A small-molecule ligand and the protein it binds are described below.
Small molecule (SMILES): Nc1cc[n+]([C@@H]2O[C@H](COP(=O)(O)O)[C@@H](O)[C@H]2O)c(=O)[nH]1

Sequence of chain 4.A:
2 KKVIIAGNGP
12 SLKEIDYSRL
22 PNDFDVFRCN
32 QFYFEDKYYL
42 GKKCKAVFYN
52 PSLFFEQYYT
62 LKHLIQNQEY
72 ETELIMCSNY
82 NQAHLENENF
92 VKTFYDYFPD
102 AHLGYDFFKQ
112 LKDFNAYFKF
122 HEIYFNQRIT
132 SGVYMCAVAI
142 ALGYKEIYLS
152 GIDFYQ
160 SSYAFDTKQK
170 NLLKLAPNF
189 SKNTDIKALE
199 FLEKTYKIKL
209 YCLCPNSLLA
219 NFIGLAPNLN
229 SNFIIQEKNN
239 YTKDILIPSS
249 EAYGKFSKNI

Binding-site contacts:
Ligand atom O2 contacts residue ILE153 of chain 4.A at 3.4 Å.
Ligand atom O5' contacts residue TYR156 of chain 4.A at 3.8 Å.
Ligand atom N3 contacts residue PHE155 of chain 4.A at 3.3 Å (h-bond).
Ligand atom P contacts residue TYR162 of chain 4.A at 3.8 Å.
Ligand atom O2 contacts residue ASP154 of chain 4.A at 2.9 Å (salt-bridge).
Ligand atom C4 contacts residue GLY10 of chain 4.A at 3.7 Å.
Ligand atom N4 contacts residue TYR156 of chain 4.A at 3.3 Å.
Ligand atom C2 contacts residue PHE155 of chain 4.A at 3.6 Å (hydrophobic).
Ligand atom N3 contacts residue ASP154 of chain 4.A at 3.5 Å (salt-bridge).
Ligand atom C5 contacts residue GLY10 of chain 4.A at 3.6 Å.
Ligand atom O2 contacts residue PHE155 of chain 4.A at 3.0 Å (h-bond).
Ligand atom OP3 contacts residue TYR156 of chain 4.A at 3.5 Å (h-bond).
Ligand atom O3' contacts residue GLY133 of chain 4.A at 3.8 Å.
Ligand atom C2 contacts residue GLY152 of chain 4.A at 3.8 Å.
Ligand atom O2' contacts residue THR131 of chain 4.A at 2.9 Å (h-bond).
Ligand atom P contacts residue ASN31 of chain 4.A at 3.8 Å.
Ligand atom C5 contacts residue TYR156 of chain 4.A at 3.5 Å (hydrophobic).
Ligand atom N4 contacts residue SER161 of chain 4.A at 2.7 Å (h-bond).
Ligand atom O3' contacts residue THR131 of chain 4.A at 3.3 Å.
Ligand atom O3' contacts residue SER132 of chain 4.A at 3.0 Å (h-bond).
Ligand atom N3 contacts residue TYR156 of chain 4.A at 3.1 Å (h-bond).
Ligand atom O4' contacts residue ASN9 of chain 4.A at 3.1 Å (h-bond).
Ligand atom O3' contacts residue TYR156 of chain 4.A at 3.8 Å.
Ligand atom OP1 contacts residue TYR162 of chain 4.A at 2.6 Å (h-bond).
Ligand atom C2' contacts residue THR131 of chain 4.A at 3.6 Å.
Ligand atom OP3 contacts residue ASN31 of chain 4.A at 3.2 Å (h-bond).
Ligand atom C2 contacts residue ASP154 of chain 4.A at 3.4 Å.
Ligand atom C5' contacts residue CYS30 of chain 4.A at 3.5 Å (hydrophobic).
Ligand atom O4' contacts residue GLY8 of chain 4.A at 3.3 Å.
Ligand atom P contacts residue TYR156 of chain 4.A at 3.4 Å.
Ligand atom C4 contacts residue SER161 of chain 4.A at 3.3 Å.
Ligand atom C5 contacts residue SER161 of chain 4.A at 3.1 Å.
Ligand atom OP1 contacts residue TYR156 of chain 4.A at 2.6 Å (h-bond).
Ligand atom C6 contacts residue GLY10 of chain 4.A at 3.6 Å.
Ligand atom OP2 contacts residue ASN31 of chain 4.A at 3.1 Å (h-bond).
Ligand atom C1' contacts residue GLY152 of chain 4.A at 3.7 Å.
Ligand atom C4 contacts residue TYR156 of chain 4.A at 3.6 Å (hydrophobic).
Ligand atom C3' contacts residue TYR156 of chain 4.A at 3.3 Å (hydrophobic).
Ligand atom N1 contacts residue GLY152 of chain 4.A at 3.7 Å.
Ligand atom O2' contacts residue GLY133 of chain 4.A at 3.1 Å (h-bond).